Binding-site contacts:
Ligand atom C29 contacts residue PRO220 of chain 1.D at 3.8 Å (hydrophobic).
Ligand atom O4 contacts residue SER176 of chain 1.D at 3.8 Å.
Ligand atom O5 contacts residue PRO220 of chain 1.D at 2.9 Å.
Ligand atom O4 contacts residue VAL175 of chain 1.D at 3.4 Å.
Ligand atom C23 contacts residue PRO220 of chain 1.D at 3.6 Å (hydrophobic).
Ligand atom O6 contacts residue TYR222 of chain 1.D at 3.5 Å.
Ligand atom O7 contacts residue THR221 of chain 1.D at 3.4 Å.
Ligand atom C13 contacts residue LYS174 of chain 1.D at 3.6 Å.
Ligand atom C1 contacts residue VAL175 of chain 1.D at 3.6 Å (hydrophobic).
Ligand atom N6 contacts residue ASP177 of chain 1.D at 2.9 Å (salt-bridge).
Ligand atom C22 contacts residue PRO220 of chain 1.D at 2.8 Å (hydrophobic).
Ligand atom CL1 contacts residue THR218 of chain 1.D at 3.8 Å.
Ligand atom O9 contacts residue GLY223 of chain 1.D at 2.9 Å.
Ligand atom C8 contacts residue LYS174 of chain 1.D at 3.5 Å.
Ligand atom O10 contacts residue GLY223 of chain 1.D at 3.6 Å.
Ligand atom C24 contacts residue TYR222 of chain 1.D at 3.6 Å (hydrophobic).
Ligand atom O7 contacts residue TYR222 of chain 1.D at 2.9 Å (h-bond).
Ligand atom O4 contacts residue LYS174 of chain 1.D at 3.4 Å (salt-bridge).
Ligand atom C21 contacts residue THR221 of chain 1.D at 3.4 Å.
Ligand atom C23 contacts residue THR221 of chain 1.D at 3.9 Å.
Ligand atom O9 contacts residue THR221 of chain 1.D at 2.6 Å (h-bond).
Ligand atom O8 contacts residue THR221 of chain 1.D at 3.8 Å.
Ligand atom O12 contacts residue THR221 of chain 1.D at 2.6 Å.
Ligand atom C13 contacts residue VAL175 of chain 1.D at 3.4 Å (hydrophobic).
Ligand atom C36 contacts residue GLY223 of chain 1.D at 3.4 Å.
Ligand atom O9 contacts residue ASP224 of chain 1.D at 3.0 Å (salt-bridge).
Ligand atom C23 contacts residue TYR222 of chain 1.D at 3.4 Å (hydrophobic).
Ligand atom C9 contacts residue LYS174 of chain 1.D at 3.4 Å.
Ligand atom N5 contacts residue THR221 of chain 1.D at 3.4 Å.
Ligand atom O1 contacts residue VAL175 of chain 1.D at 3.4 Å.
Ligand atom C36 contacts residue THR221 of chain 1.D at 3.5 Å.
Ligand atom CL1 contacts residue PRO220 of chain 1.D at 3.8 Å.
Ligand atom C28 contacts residue ASP177 of chain 1.D at 2.7 Å.
Ligand atom N5 contacts residue GLY223 of chain 1.D at 3.7 Å.
Ligand atom C10 contacts residue LYS174 of chain 1.D at 3.8 Å.
Ligand atom C20 contacts residue THR221 of chain 1.D at 3.4 Å.
Ligand atom C2 contacts residue PRO220 of chain 1.D at 3.9 Å (hydrophobic).
Ligand atom C33 contacts residue TYR222 of chain 1.D at 3.6 Å (hydrophobic).
Ligand atom C18 contacts residue THR221 of chain 1.D at 3.8 Å.
Ligand atom C19 contacts residue THR221 of chain 1.D at 3.4 Å.

This protein binds this small molecule.
Small molecule (SMILES): C=C(C)[C@@H]1NC(=O)[C@@H](NC)[C@@H](O)c2cc(Cl)c(O)c(c2)O[C@](C)(CC)[C@@H](C(=O)N2CC=C[C@H]2C(=O)N/C(C(=O)N/C(=C/C(=O)O)C(=O)O)=C(\C)CC)NC1=O

Sequence of chain 1.D:
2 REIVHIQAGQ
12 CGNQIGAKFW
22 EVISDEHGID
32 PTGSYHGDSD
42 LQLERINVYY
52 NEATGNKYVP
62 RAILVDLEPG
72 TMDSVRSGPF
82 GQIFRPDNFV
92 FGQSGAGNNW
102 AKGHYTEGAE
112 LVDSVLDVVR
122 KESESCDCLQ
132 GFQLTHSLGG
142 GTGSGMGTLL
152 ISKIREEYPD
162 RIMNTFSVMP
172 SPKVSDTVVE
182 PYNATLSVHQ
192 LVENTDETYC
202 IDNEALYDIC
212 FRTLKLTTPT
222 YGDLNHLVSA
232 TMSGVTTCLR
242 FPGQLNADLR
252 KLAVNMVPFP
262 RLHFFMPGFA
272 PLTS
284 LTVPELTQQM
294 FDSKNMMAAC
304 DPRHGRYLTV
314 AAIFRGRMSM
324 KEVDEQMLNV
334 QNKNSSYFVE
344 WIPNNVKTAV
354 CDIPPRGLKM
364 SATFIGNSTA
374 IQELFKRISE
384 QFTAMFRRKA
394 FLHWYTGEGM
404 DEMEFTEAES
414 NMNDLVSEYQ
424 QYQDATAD